Sequence of chain 25.I:
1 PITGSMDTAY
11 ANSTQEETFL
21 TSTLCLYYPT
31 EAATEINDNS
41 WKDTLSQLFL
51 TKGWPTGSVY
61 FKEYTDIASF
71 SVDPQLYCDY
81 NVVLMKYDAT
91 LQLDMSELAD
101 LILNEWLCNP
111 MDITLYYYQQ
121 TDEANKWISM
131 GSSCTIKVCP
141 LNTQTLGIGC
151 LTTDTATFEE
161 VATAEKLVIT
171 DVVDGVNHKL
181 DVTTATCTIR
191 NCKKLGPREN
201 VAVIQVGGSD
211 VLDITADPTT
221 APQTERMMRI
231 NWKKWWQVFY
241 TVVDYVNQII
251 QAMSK

Binding-site contacts:
Ligand atom O5 contacts residue ASN12 of chain 25.I at 2.6 Å (h-bond).
Ligand atom C5 contacts residue ASN12 of chain 25.I at 4.0 Å.
Ligand atom C2 contacts residue ASN12 of chain 25.I at 3.2 Å.
Ligand atom O7 contacts residue ASN12 of chain 25.I at 3.7 Å.
Ligand atom C7 contacts residue ASN12 of chain 25.I at 3.9 Å.
Ligand atom N2 contacts residue ASN12 of chain 25.I at 3.8 Å.
Ligand atom C1 contacts residue ASN12 of chain 25.I at 2.1 Å.

The protein below binds the small molecule below.
Small molecule (SMILES): CC(=O)N[C@H]1[C@H](O[C@H]2[C@H](O)[C@@H](NC(C)=O)CO[C@@H]2CO)O[C@H](CO)[C@@H](O)[C@@H]1O